This small molecule binds to this protein.
Small molecule (SMILES): CC(=O)N[C@@H]1[C@@H](O)[C@H](O)[C@@H](CO)O[C@H]1O

Sequence of chain 51.E:
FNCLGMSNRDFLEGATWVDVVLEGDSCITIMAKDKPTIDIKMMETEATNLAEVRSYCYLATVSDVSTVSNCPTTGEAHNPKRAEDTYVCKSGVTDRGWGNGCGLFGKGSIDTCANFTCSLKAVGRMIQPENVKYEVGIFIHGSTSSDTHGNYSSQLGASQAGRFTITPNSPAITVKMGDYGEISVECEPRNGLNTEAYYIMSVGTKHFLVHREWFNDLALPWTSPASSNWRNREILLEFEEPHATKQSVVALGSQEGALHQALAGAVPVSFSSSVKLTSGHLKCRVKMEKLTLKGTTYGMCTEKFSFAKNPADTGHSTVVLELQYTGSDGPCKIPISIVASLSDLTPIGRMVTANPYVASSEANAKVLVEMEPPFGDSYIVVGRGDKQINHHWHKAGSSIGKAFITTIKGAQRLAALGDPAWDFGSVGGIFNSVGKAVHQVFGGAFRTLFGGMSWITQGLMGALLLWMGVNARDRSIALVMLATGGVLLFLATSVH

Binding-site contacts:
Ligand atom O5 contacts residue ASN118 of chain 51.E at 2.3 Å (h-bond).
Ligand atom C5 contacts residue PHE119 of chain 51.E at 4.4 Å (hydrophobic).
Ligand atom C3 contacts residue ASN118 of chain 51.E at 3.8 Å.
Ligand atom C5 contacts residue THR89 of chain 51.E at 4.2 Å.
Ligand atom C1 contacts residue ASN118 of chain 51.E at 1.4 Å.
Ligand atom O5 contacts residue SER66 of chain 51.E at 4.4 Å.
Ligand atom O7 contacts residue ASN118 of chain 51.E at 3.0 Å (h-bond).
Ligand atom C4 contacts residue ASN118 of chain 51.E at 4.2 Å.
Ligand atom C7 contacts residue ASN118 of chain 51.E at 3.1 Å.
Ligand atom C2 contacts residue ASN118 of chain 51.E at 2.5 Å.
Ligand atom C6 contacts residue PHE119 of chain 51.E at 3.8 Å (hydrophobic).
Ligand atom C5 contacts residue ASN118 of chain 51.E at 3.6 Å.
Ligand atom O5 contacts residue THR89 of chain 51.E at 4.3 Å.
Ligand atom C8 contacts residue ASN118 of chain 51.E at 4.4 Å.
Ligand atom O7 contacts residue ASP67 of chain 51.E at 3.5 Å (salt-bridge).
Ligand atom O5 contacts residue THR120 of chain 51.E at 3.4 Å (h-bond).
Ligand atom C8 contacts residue TYR90 of chain 51.E at 3.8 Å (hydrophobic).
Ligand atom O6 contacts residue THR120 of chain 51.E at 2.5 Å (h-bond).
Ligand atom N2 contacts residue TYR90 of chain 51.E at 4.4 Å.
Ligand atom C5 contacts residue THR120 of chain 51.E at 4.0 Å.
Ligand atom O6 contacts residue PHE119 of chain 51.E at 4.0 Å.
Ligand atom C8 contacts residue ASP67 of chain 51.E at 4.0 Å.
Ligand atom C7 contacts residue ASP67 of chain 51.E at 3.9 Å.
Ligand atom O7 contacts residue SER66 of chain 51.E at 3.5 Å.
Ligand atom O4 contacts residue THR300 of chain 18.A at 4.5 Å.
Ligand atom O5 contacts residue PHE119 of chain 51.E at 3.8 Å.
Ligand atom C1 contacts residue THR89 of chain 51.E at 4.4 Å.
Ligand atom N2 contacts residue ASN118 of chain 51.E at 2.9 Å (h-bond).
Ligand atom C6 contacts residue THR89 of chain 51.E at 4.2 Å.
Ligand atom C7 contacts residue TYR90 of chain 51.E at 4.1 Å (hydrophobic).
Ligand atom C6 contacts residue THR120 of chain 51.E at 3.4 Å.
Ligand atom C1 contacts residue SER66 of chain 51.E at 4.5 Å.

Sequence of chain 18.A:
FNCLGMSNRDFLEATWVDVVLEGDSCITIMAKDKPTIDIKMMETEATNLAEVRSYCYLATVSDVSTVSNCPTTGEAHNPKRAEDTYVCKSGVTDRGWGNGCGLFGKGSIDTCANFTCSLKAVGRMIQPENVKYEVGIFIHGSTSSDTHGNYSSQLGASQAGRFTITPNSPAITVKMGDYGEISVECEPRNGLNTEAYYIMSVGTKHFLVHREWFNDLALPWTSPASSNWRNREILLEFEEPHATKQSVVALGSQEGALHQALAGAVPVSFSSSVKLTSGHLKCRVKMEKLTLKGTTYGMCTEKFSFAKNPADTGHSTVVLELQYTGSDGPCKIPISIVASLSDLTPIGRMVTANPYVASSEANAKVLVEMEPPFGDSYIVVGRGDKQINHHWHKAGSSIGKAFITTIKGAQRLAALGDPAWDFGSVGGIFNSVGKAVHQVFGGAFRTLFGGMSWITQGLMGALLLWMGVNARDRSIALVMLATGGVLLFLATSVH